Binding-site contacts:
Ligand atom C5A contacts residue VAL176 of chain 32.A at 3.5 Å (hydrophobic).
Ligand atom N2 contacts residue MET221 of chain 32.A at 3.5 Å (h-bond).
Ligand atom C4A contacts residue SER175 of chain 32.A at 3.8 Å.
Ligand atom C1B contacts residue VAL188 of chain 32.A at 4.0 Å (hydrophobic).
Ligand atom N3A contacts residue ALA24 of chain 32.C at 3.8 Å.
Ligand atom C4A contacts residue ALA150 of chain 32.A at 4.0 Å (hydrophobic).
Ligand atom C3 contacts residue LEU106 of chain 32.A at 3.8 Å (hydrophobic).
Ligand atom N3A contacts residue TYR152 of chain 32.A at 4.0 Å.
Ligand atom C2A contacts residue PHE186 of chain 32.A at 3.8 Å (hydrophobic).
Ligand atom C3C contacts residue TYR152 of chain 32.A at 3.8 Å (hydrophobic).
Ligand atom C4 contacts residue LEU106 of chain 32.A at 3.9 Å (hydrophobic).
Ligand atom C31 contacts residue LEU106 of chain 32.A at 4.0 Å (hydrophobic).
Ligand atom C2C contacts residue VAL191 of chain 32.A at 4.0 Å (hydrophobic).
Ligand atom CL1 contacts residue VAL188 of chain 32.A at 3.7 Å.
Ligand atom C5 contacts residue TYR128 of chain 32.A at 3.8 Å (hydrophobic).
Ligand atom O1A contacts residue PHE186 of chain 32.A at 3.4 Å.
Ligand atom C1C contacts residue TYR128 of chain 32.A at 3.3 Å (hydrophobic).
Ligand atom CL1 contacts residue LEU25 of chain 32.C at 3.7 Å.
Ligand atom C3B contacts residue PHE186 of chain 32.A at 3.9 Å (hydrophobic).
Ligand atom C4B contacts residue TYR152 of chain 32.A at 3.6 Å (hydrophobic).
Ligand atom CL2 contacts residue MET224 of chain 32.A at 3.4 Å.
Ligand atom C4A contacts residue PRO174 of chain 32.A at 3.0 Å (hydrophobic).
Ligand atom C3C contacts residue ILE104 of chain 32.A at 3.7 Å (hydrophobic).
Ligand atom C2B contacts residue TYR128 of chain 32.A at 3.9 Å (hydrophobic).
Ligand atom O1 contacts residue MET221 of chain 32.A at 3.5 Å (h-bond).
Ligand atom CL1 contacts residue TYR152 of chain 32.A at 3.9 Å.
Ligand atom C4B contacts residue PHE186 of chain 32.A at 3.9 Å (hydrophobic).
Ligand atom O1 contacts residue ILE104 of chain 32.A at 3.4 Å.
Ligand atom O1B contacts residue VAL188 of chain 32.A at 3.7 Å.
Ligand atom C5A contacts residue ALA150 of chain 32.A at 3.5 Å (hydrophobic).
Ligand atom CL2 contacts residue TYR128 of chain 32.A at 3.2 Å.
Ligand atom C3B contacts residue MET224 of chain 32.A at 3.6 Å (hydrophobic).
Ligand atom O1A contacts residue MET224 of chain 32.A at 3.5 Å (h-bond).
Ligand atom C5B contacts residue TYR152 of chain 32.A at 3.7 Å (hydrophobic).
Ligand atom C5A contacts residue PHE186 of chain 32.A at 4.0 Å (hydrophobic).
Ligand atom C2B contacts residue MET224 of chain 32.A at 4.0 Å (hydrophobic).
Ligand atom C2A contacts residue TYR152 of chain 32.A at 3.8 Å (hydrophobic).
Ligand atom CL2 contacts residue ILE104 of chain 32.A at 3.5 Å.
Ligand atom C6B contacts residue TYR152 of chain 32.A at 3.9 Å (hydrophobic).
Ligand atom N3A contacts residue PRO174 of chain 32.A at 3.3 Å (h-bond).

Sequence of chain 32.C:
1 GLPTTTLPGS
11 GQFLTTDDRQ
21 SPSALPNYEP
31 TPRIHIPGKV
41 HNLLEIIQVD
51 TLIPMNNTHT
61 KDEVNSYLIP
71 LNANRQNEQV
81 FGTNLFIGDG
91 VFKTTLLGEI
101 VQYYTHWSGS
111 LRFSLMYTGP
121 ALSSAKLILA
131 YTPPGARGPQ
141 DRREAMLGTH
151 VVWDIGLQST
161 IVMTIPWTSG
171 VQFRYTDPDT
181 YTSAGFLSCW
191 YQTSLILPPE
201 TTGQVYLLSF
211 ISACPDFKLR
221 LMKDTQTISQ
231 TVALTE

This small molecule binds to this protein.
Small molecule (SMILES): Cc1cc(CCCOc2c(Cl)cc(C3=NCCO3)cc2Cl)on1

Sequence of chain 32.A:
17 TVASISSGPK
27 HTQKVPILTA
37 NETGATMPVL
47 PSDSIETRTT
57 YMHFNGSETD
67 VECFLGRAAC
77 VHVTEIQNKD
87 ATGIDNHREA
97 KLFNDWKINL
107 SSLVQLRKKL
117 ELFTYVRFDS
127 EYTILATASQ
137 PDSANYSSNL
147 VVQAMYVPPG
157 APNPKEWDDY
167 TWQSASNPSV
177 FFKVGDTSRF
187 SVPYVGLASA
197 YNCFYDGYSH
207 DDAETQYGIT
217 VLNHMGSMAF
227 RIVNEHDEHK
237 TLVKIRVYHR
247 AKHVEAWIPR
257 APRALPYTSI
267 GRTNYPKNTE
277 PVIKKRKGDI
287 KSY

Sequence of chain 33.C:
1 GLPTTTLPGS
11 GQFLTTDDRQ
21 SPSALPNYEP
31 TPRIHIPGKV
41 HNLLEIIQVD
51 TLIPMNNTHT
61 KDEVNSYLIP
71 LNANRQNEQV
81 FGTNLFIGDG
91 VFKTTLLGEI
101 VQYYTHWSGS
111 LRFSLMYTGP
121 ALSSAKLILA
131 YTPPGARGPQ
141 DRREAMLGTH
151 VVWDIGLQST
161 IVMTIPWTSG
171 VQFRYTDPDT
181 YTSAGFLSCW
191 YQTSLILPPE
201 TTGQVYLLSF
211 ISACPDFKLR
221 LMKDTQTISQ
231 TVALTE